The protein below binds the small molecule below.
Small molecule (SMILES): Nc1nc2c(ncn2[C@@H]2O[C@H](CO[P](=O)(O)C[P](=O)(O)OP(=O)(O)O)[C@@H](O)[C@H]2O)c(=O)[nH]1

Binding-site contacts:
Ligand atom O1G contacts residue THR143 of chain 17.B at 3.4 Å.
Ligand atom N2 contacts residue ASN226 of chain 17.B at 2.9 Å (h-bond).
Ligand atom O2A contacts residue CYS12 of chain 17.B at 3.3 Å (h-bond).
Ligand atom N1 contacts residue ASN226 of chain 17.B at 2.7 Å (h-bond).
Ligand atom O2B contacts residue THR143 of chain 17.B at 2.7 Å (h-bond).
Ligand atom C4' contacts residue SER138 of chain 17.B at 3.2 Å.
Ligand atom O3G contacts residue MG1 of chain 17.F at 2.5 Å.
Ligand atom O2G contacts residue LYS352 of chain 18.A at 3.5 Å (salt-bridge).
Ligand atom N1 contacts residue TYR222 of chain 17.B at 3.2 Å.
Ligand atom O1A contacts residue LEU248 of chain 18.A at 3.0 Å.
Ligand atom O2G contacts residue GLY142 of chain 17.B at 3.0 Å (h-bond).
Ligand atom C1' contacts residue ASN329 of chain 18.A at 3.4 Å.
Ligand atom N2 contacts residue ASN204 of chain 17.B at 2.6 Å (h-bond).
Ligand atom O6 contacts residue GLN15 of chain 17.B at 2.5 Å (h-bond).
Ligand atom O1B contacts residue MG1 of chain 17.F at 2.4 Å.
Ligand atom C2' contacts residue ASN329 of chain 18.A at 2.6 Å.
Ligand atom O4' contacts residue SER138 of chain 17.B at 3.3 Å (h-bond).
Ligand atom O1B contacts residue GLN11 of chain 17.B at 3.2 Å (h-bond).
Ligand atom C6 contacts residue ASN226 of chain 17.B at 3.3 Å.
Ligand atom O6 contacts residue ASN226 of chain 17.B at 3.1 Å (h-bond).
Ligand atom N9 contacts residue ASN329 of chain 18.A at 3.6 Å (h-bond).
Ligand atom C2 contacts residue ASN226 of chain 17.B at 3.6 Å.
Ligand atom N7 contacts residue PRO325 of chain 18.A at 3.0 Å.
Ligand atom O2B contacts residue GLY144 of chain 17.B at 2.7 Å (h-bond).
Ligand atom O3B contacts residue THR143 of chain 17.B at 3.1 Å (h-bond).
Ligand atom O2G contacts residue ASN99 of chain 17.B at 2.9 Å (h-bond).
Ligand atom O1B contacts residue LEU248 of chain 18.A at 2.7 Å.
Ligand atom O1G contacts residue ALA97 of chain 17.B at 3.0 Å (h-bond).
Ligand atom O2A contacts residue GLN11 of chain 17.B at 3.5 Å (h-bond).
Ligand atom O2' contacts residue ASN329 of chain 18.A at 1.8 Å (h-bond).
Ligand atom N3 contacts residue ASN204 of chain 17.B at 3.0 Å (h-bond).
Ligand atom C3' contacts residue ASN329 of chain 18.A at 3.5 Å.
Ligand atom O3' contacts residue GLU181 of chain 17.B at 3.3 Å (salt-bridge).
Ligand atom C2 contacts residue ASN204 of chain 17.B at 3.4 Å.
Ligand atom C2 contacts residue TYR222 of chain 17.B at 3.5 Å (hydrophobic).
Ligand atom O1A contacts residue GLN11 of chain 17.B at 3.1 Å.
Ligand atom PG contacts residue MG1 of chain 17.F at 3.5 Å.
Ligand atom PB contacts residue THR143 of chain 17.B at 3.3 Å.
Ligand atom O2B contacts residue GLY10 of chain 17.B at 3.2 Å.
Ligand atom O3B contacts residue GLY142 of chain 17.B at 3.5 Å (h-bond).

Sequence of chain 18.A:
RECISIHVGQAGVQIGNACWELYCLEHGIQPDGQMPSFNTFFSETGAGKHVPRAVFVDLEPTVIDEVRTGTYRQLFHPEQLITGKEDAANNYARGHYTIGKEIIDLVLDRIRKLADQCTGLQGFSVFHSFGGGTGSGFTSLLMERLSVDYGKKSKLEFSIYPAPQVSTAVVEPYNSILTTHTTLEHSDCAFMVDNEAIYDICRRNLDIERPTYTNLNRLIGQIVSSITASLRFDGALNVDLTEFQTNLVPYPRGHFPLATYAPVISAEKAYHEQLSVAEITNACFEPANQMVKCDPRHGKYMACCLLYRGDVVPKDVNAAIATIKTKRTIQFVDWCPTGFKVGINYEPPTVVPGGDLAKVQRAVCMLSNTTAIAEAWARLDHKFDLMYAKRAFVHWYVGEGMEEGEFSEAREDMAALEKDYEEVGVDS

Sequence of chain 17.B:
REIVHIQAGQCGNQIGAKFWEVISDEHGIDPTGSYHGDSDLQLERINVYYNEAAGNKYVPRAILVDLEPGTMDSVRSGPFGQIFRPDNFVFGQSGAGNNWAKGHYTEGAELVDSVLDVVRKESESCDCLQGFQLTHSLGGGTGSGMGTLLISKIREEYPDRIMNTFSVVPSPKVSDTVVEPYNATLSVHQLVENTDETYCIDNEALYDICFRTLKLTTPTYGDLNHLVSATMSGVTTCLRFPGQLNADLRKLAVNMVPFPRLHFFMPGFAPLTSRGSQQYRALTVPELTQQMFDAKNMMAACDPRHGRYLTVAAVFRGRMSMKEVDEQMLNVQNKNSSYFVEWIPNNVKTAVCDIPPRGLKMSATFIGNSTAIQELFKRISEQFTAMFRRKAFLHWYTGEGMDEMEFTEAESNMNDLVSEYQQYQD